Sequence of chain 1.A:
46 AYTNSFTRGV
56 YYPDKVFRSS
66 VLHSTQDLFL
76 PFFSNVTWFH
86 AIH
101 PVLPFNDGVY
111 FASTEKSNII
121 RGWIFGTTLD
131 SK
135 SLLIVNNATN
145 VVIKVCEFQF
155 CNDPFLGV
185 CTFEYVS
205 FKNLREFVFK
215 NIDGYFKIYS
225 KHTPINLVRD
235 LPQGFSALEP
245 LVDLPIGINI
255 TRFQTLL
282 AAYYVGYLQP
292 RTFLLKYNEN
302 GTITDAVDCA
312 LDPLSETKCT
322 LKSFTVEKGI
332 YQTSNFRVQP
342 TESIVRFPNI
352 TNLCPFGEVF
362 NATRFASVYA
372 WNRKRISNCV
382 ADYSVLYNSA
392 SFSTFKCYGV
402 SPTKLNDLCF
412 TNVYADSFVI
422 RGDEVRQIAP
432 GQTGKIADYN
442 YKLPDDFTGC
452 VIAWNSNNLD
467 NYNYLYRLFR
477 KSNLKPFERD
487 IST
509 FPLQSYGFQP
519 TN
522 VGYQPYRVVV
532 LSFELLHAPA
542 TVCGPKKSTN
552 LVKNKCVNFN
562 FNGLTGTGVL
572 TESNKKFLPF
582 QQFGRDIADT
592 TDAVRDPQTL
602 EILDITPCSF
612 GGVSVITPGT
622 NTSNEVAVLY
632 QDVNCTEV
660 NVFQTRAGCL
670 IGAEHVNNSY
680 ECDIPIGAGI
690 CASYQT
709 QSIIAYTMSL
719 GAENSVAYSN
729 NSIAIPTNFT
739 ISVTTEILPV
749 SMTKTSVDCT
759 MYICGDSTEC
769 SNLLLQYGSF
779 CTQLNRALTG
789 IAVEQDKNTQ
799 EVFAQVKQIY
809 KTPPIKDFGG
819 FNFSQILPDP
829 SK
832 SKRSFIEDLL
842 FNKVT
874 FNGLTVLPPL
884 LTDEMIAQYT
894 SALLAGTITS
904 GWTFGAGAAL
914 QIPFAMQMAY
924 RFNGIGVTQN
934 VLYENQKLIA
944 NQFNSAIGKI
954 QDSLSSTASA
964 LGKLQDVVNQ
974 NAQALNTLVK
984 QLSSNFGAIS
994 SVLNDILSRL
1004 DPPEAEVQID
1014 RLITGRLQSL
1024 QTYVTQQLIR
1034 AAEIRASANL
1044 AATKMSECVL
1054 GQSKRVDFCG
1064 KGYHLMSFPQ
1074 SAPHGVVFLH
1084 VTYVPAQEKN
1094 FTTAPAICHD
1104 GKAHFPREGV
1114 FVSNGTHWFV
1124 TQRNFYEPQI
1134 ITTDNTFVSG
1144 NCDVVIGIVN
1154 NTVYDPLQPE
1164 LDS

Binding-site contacts:
Ligand atom C2 contacts residue ASN736 of chain 1.A at 2.5 Å.
Ligand atom O5 contacts residue ASN736 of chain 1.A at 2.4 Å (h-bond).
Ligand atom C1 contacts residue ASN736 of chain 1.A at 1.5 Å.
Ligand atom C4 contacts residue ASN736 of chain 1.A at 4.3 Å.
Ligand atom O7 contacts residue ASN736 of chain 1.A at 3.3 Å (h-bond).
Ligand atom C5 contacts residue ASN736 of chain 1.A at 3.8 Å.
Ligand atom C4 contacts residue LEU941 of chain 1.A at 4.4 Å (hydrophobic).
Ligand atom C8 contacts residue LEU941 of chain 1.A at 3.9 Å (hydrophobic).
Ligand atom O7 contacts residue ASN944 of chain 1.A at 4.5 Å.
Ligand atom O6 contacts residue THR738 of chain 1.A at 4.1 Å.
Ligand atom C8 contacts residue ASN736 of chain 1.A at 4.4 Å.
Ligand atom O4 contacts residue LEU941 of chain 1.A at 3.9 Å.
Ligand atom C3 contacts residue ASN736 of chain 1.A at 3.9 Å.
Ligand atom O7 contacts residue GLN1090 of chain 1.A at 3.8 Å.
Ligand atom O6 contacts residue GLN945 of chain 1.A at 3.9 Å.
Ligand atom O7 contacts residue LEU941 of chain 1.A at 3.4 Å.
Ligand atom C5 contacts residue GLN945 of chain 1.A at 4.5 Å.
Ligand atom C3 contacts residue LEU941 of chain 1.A at 4.3 Å (hydrophobic).
Ligand atom C8 contacts residue ASN944 of chain 1.A at 4.3 Å.
Ligand atom C1 contacts residue LEU941 of chain 1.A at 4.3 Å (hydrophobic).
Ligand atom C7 contacts residue LEU941 of chain 1.A at 3.7 Å (hydrophobic).
Ligand atom C7 contacts residue ASN736 of chain 1.A at 3.3 Å.
Ligand atom N2 contacts residue ASN736 of chain 1.A at 2.9 Å (h-bond).
Ligand atom C5 contacts residue LEU941 of chain 1.A at 4.1 Å (hydrophobic).

The protein below binds the small molecule below.
Small molecule (SMILES): CC(=O)N[C@H]1[C@H](O[C@H]2[C@H](O)[C@@H](NC(C)=O)CO[C@@H]2CO)O[C@H](CO)[C@@H](O)[C@@H]1O